Binding-site contacts:
Ligand atom O2B contacts residue LYS17 of chain 1.C at 3.6 Å (salt-bridge).
Ligand atom O6 contacts residue SER146 of chain 1.C at 3.3 Å.
Ligand atom O3G contacts residue PRO35 of chain 1.C at 3.4 Å.
Ligand atom O1B contacts residue VAL15 of chain 1.C at 3.4 Å (h-bond).
Ligand atom O2' contacts residue PHE29 of chain 1.C at 3.4 Å.
Ligand atom O6 contacts residue ASN117 of chain 1.C at 3.3 Å (h-bond).
Ligand atom O6 contacts residue ALA147 of chain 1.C at 2.7 Å (h-bond).
Ligand atom N3B contacts residue ASP14 of chain 1.C at 3.1 Å (salt-bridge).
Ligand atom PG contacts residue MG1 of chain 1.M at 3.2 Å.
Ligand atom N2 contacts residue LEU121 of chain 1.C at 3.0 Å.
Ligand atom O1G contacts residue THR36 of chain 1.C at 2.9 Å (h-bond).
Ligand atom N2 contacts residue ASP120 of chain 1.C at 3.0 Å (salt-bridge).
Ligand atom O2G contacts residue LYS17 of chain 1.C at 2.7 Å (salt-bridge).
Ligand atom O6 contacts residue LYS148 of chain 1.C at 3.4 Å (salt-bridge).
Ligand atom O6 contacts residue ASP120 of chain 1.C at 3.6 Å (salt-bridge).
Ligand atom O3A contacts residue GLY16 of chain 1.C at 2.9 Å (h-bond).
Ligand atom O6 contacts residue LYS118 of chain 1.C at 3.5 Å.
Ligand atom C8 contacts residue GLY16 of chain 1.C at 3.5 Å.
Ligand atom N1 contacts residue ASP120 of chain 1.C at 2.9 Å (salt-bridge).
Ligand atom O1A contacts residue SER18 of chain 1.C at 3.3 Å (h-bond).
Ligand atom N3B contacts residue MG1 of chain 1.M at 3.5 Å.
Ligand atom O1A contacts residue GLY16 of chain 1.C at 3.2 Å.
Ligand atom C5' contacts residue ASP14 of chain 1.C at 3.5 Å.
Ligand atom N7 contacts residue ASN117 of chain 1.C at 3.0 Å (h-bond).
Ligand atom C5 contacts residue ASN117 of chain 1.C at 3.6 Å.
Ligand atom C5 contacts residue LYS118 of chain 1.C at 3.6 Å.
Ligand atom C6 contacts residue LYS118 of chain 1.C at 3.5 Å.
Ligand atom O1A contacts residue ALA19 of chain 1.C at 2.8 Å (h-bond).
Ligand atom O1B contacts residue LYS17 of chain 1.C at 2.7 Å (salt-bridge).
Ligand atom O2' contacts residue ASP31 of chain 1.C at 3.4 Å.
Ligand atom O1B contacts residue GLY16 of chain 1.C at 3.2 Å (h-bond).
Ligand atom O2G contacts residue GLY61 of chain 1.C at 2.6 Å (h-bond).
Ligand atom O2B contacts residue SER18 of chain 1.C at 3.0 Å (h-bond).
Ligand atom PB contacts residue MG1 of chain 1.M at 3.3 Å.
Ligand atom O4' contacts residue LYS118 of chain 1.C at 3.3 Å (salt-bridge).
Ligand atom C8 contacts residue ALA19 of chain 1.C at 3.6 Å (hydrophobic).
Ligand atom PB contacts residue LYS17 of chain 1.C at 3.6 Å.
Ligand atom O2' contacts residue VAL30 of chain 1.C at 3.1 Å (h-bond).
Ligand atom O2B contacts residue MG1 of chain 1.M at 2.1 Å.
Ligand atom O1G contacts residue MG1 of chain 1.M at 2.0 Å.

Sequence of chain 1.D:
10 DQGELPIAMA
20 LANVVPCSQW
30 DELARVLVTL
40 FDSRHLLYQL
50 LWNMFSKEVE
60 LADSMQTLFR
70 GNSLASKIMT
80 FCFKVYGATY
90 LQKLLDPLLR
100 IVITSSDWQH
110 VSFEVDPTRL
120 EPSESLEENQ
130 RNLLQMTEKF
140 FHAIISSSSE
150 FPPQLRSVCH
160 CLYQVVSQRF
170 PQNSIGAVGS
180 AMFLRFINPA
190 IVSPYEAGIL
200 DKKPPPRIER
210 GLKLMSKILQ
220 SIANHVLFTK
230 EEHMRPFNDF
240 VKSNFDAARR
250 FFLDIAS

Sequence of chain 1.C:
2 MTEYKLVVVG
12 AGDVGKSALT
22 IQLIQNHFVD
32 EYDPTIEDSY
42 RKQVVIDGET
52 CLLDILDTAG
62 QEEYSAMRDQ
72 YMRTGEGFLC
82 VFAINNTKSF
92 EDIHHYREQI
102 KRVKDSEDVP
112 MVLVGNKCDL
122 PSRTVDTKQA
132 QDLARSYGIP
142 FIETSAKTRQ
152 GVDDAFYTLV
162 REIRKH

The small molecule below binds the protein below.
Small molecule (SMILES): Nc1nc2c(ncn2[C@@H]2O[C@H](CO[P](=O)(O)O[P](=O)(O)NP(=O)(O)O)[C@@H](O)[C@H]2O)c(=O)[nH]1